Sequence of chain 4.A:
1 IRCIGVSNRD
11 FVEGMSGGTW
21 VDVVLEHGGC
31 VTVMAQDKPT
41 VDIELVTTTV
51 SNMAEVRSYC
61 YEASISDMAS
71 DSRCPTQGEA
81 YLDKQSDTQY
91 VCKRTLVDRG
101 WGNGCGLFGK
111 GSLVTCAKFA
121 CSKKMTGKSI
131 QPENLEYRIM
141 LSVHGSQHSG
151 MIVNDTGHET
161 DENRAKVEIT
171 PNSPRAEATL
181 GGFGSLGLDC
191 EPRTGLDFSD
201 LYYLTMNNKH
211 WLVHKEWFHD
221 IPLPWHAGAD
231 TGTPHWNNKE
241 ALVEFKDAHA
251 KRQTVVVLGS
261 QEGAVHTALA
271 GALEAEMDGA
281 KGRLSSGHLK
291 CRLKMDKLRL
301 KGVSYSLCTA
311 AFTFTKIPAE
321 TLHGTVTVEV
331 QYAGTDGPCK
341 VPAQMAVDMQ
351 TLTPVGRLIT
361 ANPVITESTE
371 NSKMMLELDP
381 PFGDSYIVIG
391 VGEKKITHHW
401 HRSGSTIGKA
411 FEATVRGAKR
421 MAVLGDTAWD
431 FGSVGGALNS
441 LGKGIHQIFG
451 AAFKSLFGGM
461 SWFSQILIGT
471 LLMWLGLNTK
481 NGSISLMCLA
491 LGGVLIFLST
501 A

Binding-site contacts:
Ligand atom O5 contacts residue THR156 of chain 4.A at 3.9 Å.
Ligand atom C1 contacts residue THR156 of chain 4.A at 4.1 Å.
Ligand atom C3 contacts residue ASN154 of chain 4.A at 4.3 Å.
Ligand atom O7 contacts residue ASN154 of chain 4.A at 1.3 Å (h-bond).
Ligand atom C6 contacts residue THR156 of chain 4.A at 4.2 Å.
Ligand atom O5 contacts residue ASN154 of chain 4.A at 3.7 Å.
Ligand atom C7 contacts residue VAL153 of chain 4.A at 4.0 Å (hydrophobic).
Ligand atom O7 contacts residue THR156 of chain 4.A at 4.2 Å.
Ligand atom C7 contacts residue GLY150 of chain 4.A at 4.5 Å.
Ligand atom O7 contacts residue VAL153 of chain 4.A at 2.8 Å (h-bond).
Ligand atom N2 contacts residue ASN154 of chain 4.A at 2.2 Å (h-bond).
Ligand atom C7 contacts residue ASN154 of chain 4.A at 1.9 Å.
Ligand atom O7 contacts residue GLY150 of chain 4.A at 4.2 Å.
Ligand atom C8 contacts residue GLY150 of chain 4.A at 4.3 Å.
Ligand atom C8 contacts residue ASN154 of chain 4.A at 3.4 Å.
Ligand atom C5 contacts residue THR156 of chain 4.A at 3.7 Å.
Ligand atom C1 contacts residue ASN154 of chain 4.A at 2.6 Å.
Ligand atom C2 contacts residue ASN154 of chain 4.A at 2.9 Å.

This protein binds this small molecule.
Small molecule (SMILES): CC(=O)N[C@H]1[C@H](O[C@H]2[C@H](O)[C@@H](NC(C)=O)CO[C@@H]2CO)O[C@H](CO)[C@@H](O)[C@@H]1O